Binding-site contacts:
Ligand atom C4 contacts residue ASN165 of chain 1.B at 4.2 Å.
Ligand atom C8 contacts residue SER219 of chain 1.A at 4.0 Å.
Ligand atom O7 contacts residue TRP222 of chain 1.A at 2.9 Å (h-bond).
Ligand atom C1 contacts residue TRP222 of chain 1.A at 4.4 Å (hydrophobic).
Ligand atom C7 contacts residue TRP222 of chain 1.A at 4.0 Å (hydrophobic).
Ligand atom O6 contacts residue THR167 of chain 1.B at 3.8 Å.
Ligand atom C7 contacts residue ASN165 of chain 1.B at 3.1 Å.
Ligand atom C8 contacts residue ASN165 of chain 1.B at 4.2 Å.
Ligand atom C5 contacts residue ASN165 of chain 1.B at 3.7 Å.
Ligand atom O5 contacts residue TRP222 of chain 1.A at 4.5 Å.
Ligand atom O5 contacts residue ASN165 of chain 1.B at 2.4 Å (h-bond).
Ligand atom N2 contacts residue ASN165 of chain 1.B at 2.9 Å (h-bond).
Ligand atom C6 contacts residue THR167 of chain 1.B at 3.9 Å.
Ligand atom O6 contacts residue TRP222 of chain 1.A at 3.2 Å.
Ligand atom C5 contacts residue TRP222 of chain 1.A at 4.1 Å (hydrophobic).
Ligand atom C7 contacts residue PRO221 of chain 1.A at 4.4 Å (hydrophobic).
Ligand atom C7 contacts residue SER219 of chain 1.A at 4.3 Å.
Ligand atom O7 contacts residue PRO221 of chain 1.A at 3.5 Å.
Ligand atom C1 contacts residue ASN165 of chain 1.B at 1.4 Å.
Ligand atom C1 contacts residue SER219 of chain 1.A at 4.4 Å.
Ligand atom C3 contacts residue ASN165 of chain 1.B at 3.8 Å.
Ligand atom O7 contacts residue ASN165 of chain 1.B at 2.9 Å (h-bond).
Ligand atom N2 contacts residue SER219 of chain 1.A at 3.9 Å.
Ligand atom C2 contacts residue TRP222 of chain 1.A at 4.5 Å (hydrophobic).
Ligand atom C2 contacts residue ASN165 of chain 1.B at 2.5 Å.
Ligand atom C3 contacts residue TRP222 of chain 1.A at 4.3 Å (hydrophobic).
Ligand atom O7 contacts residue ARG220 of chain 1.A at 4.3 Å.

Sequence of chain 1.A:
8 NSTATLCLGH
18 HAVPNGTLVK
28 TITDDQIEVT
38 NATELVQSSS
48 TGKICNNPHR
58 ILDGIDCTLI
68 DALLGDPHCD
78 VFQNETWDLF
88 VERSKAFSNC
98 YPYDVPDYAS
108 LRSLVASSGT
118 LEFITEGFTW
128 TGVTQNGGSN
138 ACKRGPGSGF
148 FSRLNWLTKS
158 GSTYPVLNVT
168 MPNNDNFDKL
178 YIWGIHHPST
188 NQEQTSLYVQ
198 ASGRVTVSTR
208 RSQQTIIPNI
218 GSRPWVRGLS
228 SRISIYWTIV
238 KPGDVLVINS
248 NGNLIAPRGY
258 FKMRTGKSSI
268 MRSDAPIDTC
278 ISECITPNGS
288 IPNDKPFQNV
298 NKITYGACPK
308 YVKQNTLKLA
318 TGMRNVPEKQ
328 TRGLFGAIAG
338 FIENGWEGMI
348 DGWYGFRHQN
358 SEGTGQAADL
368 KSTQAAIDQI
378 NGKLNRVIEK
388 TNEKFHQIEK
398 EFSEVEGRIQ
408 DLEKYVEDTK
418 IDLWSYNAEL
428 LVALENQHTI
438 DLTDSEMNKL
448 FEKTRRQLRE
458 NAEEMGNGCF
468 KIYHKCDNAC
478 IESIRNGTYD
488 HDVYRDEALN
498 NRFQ

Sequence of chain 1.B:
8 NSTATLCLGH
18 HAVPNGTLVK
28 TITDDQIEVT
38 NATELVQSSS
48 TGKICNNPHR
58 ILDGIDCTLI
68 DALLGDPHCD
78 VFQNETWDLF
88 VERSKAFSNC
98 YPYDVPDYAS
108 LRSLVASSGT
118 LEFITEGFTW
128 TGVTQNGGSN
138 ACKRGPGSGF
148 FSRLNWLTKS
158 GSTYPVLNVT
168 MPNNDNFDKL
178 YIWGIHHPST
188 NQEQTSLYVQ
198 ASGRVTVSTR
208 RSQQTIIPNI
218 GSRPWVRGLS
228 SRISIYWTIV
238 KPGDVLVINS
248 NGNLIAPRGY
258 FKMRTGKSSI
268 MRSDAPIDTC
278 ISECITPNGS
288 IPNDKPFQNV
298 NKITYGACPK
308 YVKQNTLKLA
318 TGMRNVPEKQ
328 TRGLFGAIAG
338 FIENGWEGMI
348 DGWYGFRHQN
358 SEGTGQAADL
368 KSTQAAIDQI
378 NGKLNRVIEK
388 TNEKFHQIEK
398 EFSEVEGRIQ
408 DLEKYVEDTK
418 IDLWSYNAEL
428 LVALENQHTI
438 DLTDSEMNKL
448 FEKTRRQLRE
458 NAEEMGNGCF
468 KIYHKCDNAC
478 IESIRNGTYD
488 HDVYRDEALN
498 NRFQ

The small molecule below binds the protein below.
Small molecule (SMILES): CC(=O)N[C@H]1[C@H](O[C@H]2[C@H](O)[C@@H](NC(C)=O)CO[C@@H]2CO)O[C@H](CO)[C@@H](O[C@@H]2O[C@H](CO[C@H]3O[C@H](CO)[C@@H](O)[C@H](O)[C@@H]3O)[C@@H](O)[C@H](O[C@H]3O[C@H](CO)[C@@H](O)[C@H](O)[C@@H]3O)[C@@H]2O)[C@@H]1O